Sequence of chain 1.A:
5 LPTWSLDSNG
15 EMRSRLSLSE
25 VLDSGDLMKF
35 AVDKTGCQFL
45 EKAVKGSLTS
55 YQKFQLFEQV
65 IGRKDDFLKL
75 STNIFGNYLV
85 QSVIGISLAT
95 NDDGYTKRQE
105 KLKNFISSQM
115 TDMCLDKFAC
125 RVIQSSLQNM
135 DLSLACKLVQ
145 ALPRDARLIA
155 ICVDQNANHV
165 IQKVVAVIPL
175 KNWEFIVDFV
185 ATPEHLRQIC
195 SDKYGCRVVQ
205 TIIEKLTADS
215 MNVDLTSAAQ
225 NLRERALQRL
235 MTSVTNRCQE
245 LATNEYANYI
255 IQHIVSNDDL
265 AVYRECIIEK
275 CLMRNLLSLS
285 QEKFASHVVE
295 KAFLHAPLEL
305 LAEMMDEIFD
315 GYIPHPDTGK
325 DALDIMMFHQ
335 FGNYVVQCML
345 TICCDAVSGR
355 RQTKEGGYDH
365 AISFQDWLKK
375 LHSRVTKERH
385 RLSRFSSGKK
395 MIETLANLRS

The small molecule below binds the protein below.
Small molecule (SMILES): Nc1ccn([C@@H]2O[C@H](CO[P](=O)(O)O[C@H]3[C@@H](O)[C@H](n4ccc(=O)[nH]c4=O)O[C@@H]3CO[P](=O)(O)O[C@H]3[C@@H](O)[C@H](n4cnc5c(N)ncnc54)O[C@@H]3CO[P](=O)(O)O[C@H]3[C@@H](O)[C@H](n4ccc(=O)[nH]c4=O)O[C@@H]3CO[P](=O)(O)O[C@H]3[C@@H](O)[C@H](n4ccc(=O)[nH]c4=O)O[C@@H]3CO[P](=O)(O)O[C@H]3[C@@H](O)[C@H](n4cnc5c(=O)nc(N)[nH]c54)O[C@@H]3CO[P](=O)(O)O[C@H]3[C@@H](O)[C@H](n4ccc(=O)[nH]c4=O)O[C@@H]3CO[P](=O)(O)O[C@H]3[C@@H](O)[C@H](n4cnc5c(=O)nc(N)[nH]c54)O[C@@H]3CO[P](=O)(O)O[C@H]3[C@@H](O)[C@H](n4ccc(=O)[nH]c4=O)O[C@@H]3CO)[C@@H](O)[C@H]2O)c(=O)n1

Binding-site contacts:
Ligand atom C2 contacts residue GLU294 of chain 1.A at 3.2 Å.
Ligand atom N3 contacts residue TYR82 of chain 1.A at 3.2 Å.
Ligand atom O4 contacts residue GLN341 of chain 1.A at 2.9 Å (h-bond).
Ligand atom N3 contacts residue ASN252 of chain 1.A at 2.9 Å (h-bond).
Ligand atom N3 contacts residue ASN337 of chain 1.A at 2.9 Å (h-bond).
Ligand atom O2 contacts residue ASN252 of chain 1.A at 2.9 Å (h-bond).
Ligand atom N7 contacts residue TYR253 of chain 1.A at 3.3 Å (h-bond).
Ligand atom O4 contacts residue GLN85 of chain 1.A at 2.9 Å (h-bond).
Ligand atom C2 contacts residue HIS291 of chain 1.A at 3.2 Å.
Ligand atom N3 contacts residue ASN81 of chain 1.A at 2.7 Å (h-bond).
Ligand atom O4 contacts residue GLN256 of chain 1.A at 2.8 Å (h-bond).
Ligand atom O4 contacts residue LYS394 of chain 1.A at 2.9 Å (salt-bridge).
Ligand atom O2' contacts residue LYS287 of chain 1.A at 2.8 Å (salt-bridge).
Ligand atom N1 contacts residue TYR338 of chain 1.A at 3.2 Å (h-bond).
Ligand atom O2 contacts residue ASN81 of chain 1.A at 2.9 Å (h-bond).
Ligand atom N6 contacts residue GLN128 of chain 1.A at 2.9 Å (h-bond).
Ligand atom N2 contacts residue GLU294 of chain 1.A at 2.8 Å (salt-bridge).
Ligand atom C2 contacts residue TYR253 of chain 1.A at 3.0 Å (hydrophobic).
Ligand atom N3 contacts residue TYR338 of chain 1.A at 3.2 Å (h-bond).
Ligand atom C5' contacts residue LYS197 of chain 1.A at 3.2 Å.
Ligand atom O2 contacts residue PHE288 of chain 1.A at 3.3 Å.
Ligand atom C8 contacts residue TYR253 of chain 1.A at 3.0 Å (hydrophobic).
Ligand atom C6 contacts residue HIS163 of chain 1.A at 3.3 Å.
Ligand atom N1 contacts residue GLN128 of chain 1.A at 2.9 Å (h-bond).
Ligand atom C2 contacts residue TYR338 of chain 1.A at 3.0 Å (hydrophobic).
Ligand atom C4 contacts residue HIS163 of chain 1.A at 3.2 Å.
Ligand atom N1 contacts residue TYR82 of chain 1.A at 3.1 Å (h-bond).
Ligand atom O2' contacts residue PHE79 of chain 1.A at 3.1 Å.
Ligand atom O2' contacts residue LYS197 of chain 1.A at 3.2 Å.
Ligand atom N1 contacts residue GLU294 of chain 1.A at 2.6 Å (salt-bridge).
Ligand atom O2 contacts residue ASN337 of chain 1.A at 3.0 Å (h-bond).
Ligand atom C2 contacts residue TYR82 of chain 1.A at 3.1 Å (hydrophobic).
Ligand atom O2' contacts residue TYR250 of chain 1.A at 3.2 Å.
Ligand atom N3 contacts residue TYR253 of chain 1.A at 3.1 Å (h-bond).
Ligand atom O3' contacts residue LYS287 of chain 1.A at 3.3 Å (salt-bridge).
Ligand atom C6 contacts residue ARG125 of chain 1.A at 3.3 Å.
Ligand atom N2 contacts residue SER290 of chain 1.A at 3.0 Å (h-bond).
Ligand atom O2' contacts residue LYS38 of chain 1.A at 2.9 Å (salt-bridge).
Ligand atom N1 contacts residue TYR253 of chain 1.A at 3.1 Å (h-bond).
Ligand atom N3 contacts residue HIS163 of chain 1.A at 3.3 Å.